The small molecule below binds the protein below.
Small molecule (SMILES): CC(=O)N[C@@H]1[C@@H](O)[C@H](O)[C@@H](CO)O[C@H]1O

Sequence of chain 1.E:
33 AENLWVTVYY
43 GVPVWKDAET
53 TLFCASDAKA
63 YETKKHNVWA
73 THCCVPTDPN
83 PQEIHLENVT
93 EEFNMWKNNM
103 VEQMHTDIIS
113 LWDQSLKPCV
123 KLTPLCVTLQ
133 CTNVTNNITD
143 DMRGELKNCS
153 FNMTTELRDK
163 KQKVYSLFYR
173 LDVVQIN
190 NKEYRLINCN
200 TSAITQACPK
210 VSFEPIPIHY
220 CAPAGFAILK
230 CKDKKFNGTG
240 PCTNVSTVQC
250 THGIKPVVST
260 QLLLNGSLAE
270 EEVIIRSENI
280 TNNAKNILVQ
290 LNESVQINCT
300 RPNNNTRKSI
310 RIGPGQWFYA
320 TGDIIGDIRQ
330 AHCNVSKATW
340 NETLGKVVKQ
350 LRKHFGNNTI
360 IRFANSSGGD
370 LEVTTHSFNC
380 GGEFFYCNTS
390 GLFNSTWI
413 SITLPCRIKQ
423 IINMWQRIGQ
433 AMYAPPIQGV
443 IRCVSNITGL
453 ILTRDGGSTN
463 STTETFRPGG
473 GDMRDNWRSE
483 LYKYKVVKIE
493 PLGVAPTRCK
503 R

Binding-site contacts:
Ligand atom O7 contacts residue ASN356 of chain 1.E at 3.6 Å (h-bond).
Ligand atom N2 contacts residue ASN356 of chain 1.E at 3.0 Å (h-bond).
Ligand atom C4 contacts residue ASN356 of chain 1.E at 4.4 Å.
Ligand atom C7 contacts residue ASN356 of chain 1.E at 3.4 Å.
Ligand atom C8 contacts residue ASN356 of chain 1.E at 3.8 Å.
Ligand atom C3 contacts residue ASN356 of chain 1.E at 3.9 Å.
Ligand atom C5 contacts residue ASN356 of chain 1.E at 3.8 Å.
Ligand atom C1 contacts residue ASN356 of chain 1.E at 1.5 Å.
Ligand atom C2 contacts residue ASN356 of chain 1.E at 2.5 Å.
Ligand atom O5 contacts residue ASN356 of chain 1.E at 2.5 Å (h-bond).